Sequence of chain 1.B:
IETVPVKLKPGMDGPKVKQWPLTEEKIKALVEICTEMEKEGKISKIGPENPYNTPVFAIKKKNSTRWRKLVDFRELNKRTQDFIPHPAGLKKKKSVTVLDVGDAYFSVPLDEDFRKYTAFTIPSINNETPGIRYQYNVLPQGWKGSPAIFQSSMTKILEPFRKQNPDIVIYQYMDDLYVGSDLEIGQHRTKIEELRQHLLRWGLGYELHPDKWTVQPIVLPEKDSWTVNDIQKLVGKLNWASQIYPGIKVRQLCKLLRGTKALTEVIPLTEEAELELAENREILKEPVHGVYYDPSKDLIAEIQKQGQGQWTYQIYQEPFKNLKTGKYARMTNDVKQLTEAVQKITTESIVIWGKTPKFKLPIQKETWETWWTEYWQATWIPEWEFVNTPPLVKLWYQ

The protein below binds the small molecule below.
Small molecule (SMILES): CCN1c2cc([N+](=O)[O-])ccc2N(C)C(=O)c2cccnc21

Binding-site contacts:
Ligand atom C10 contacts residue LEU100 of chain 1.A at 3.4 Å (hydrophobic).
Ligand atom O1 contacts residue GLU138 of chain 1.B at 3.9 Å.
Ligand atom C15 contacts residue GLY190 of chain 1.A at 3.5 Å.
Ligand atom C8 contacts residue TYR188 of chain 1.A at 3.9 Å (hydrophobic).
Ligand atom C4A contacts residue LEU100 of chain 1.A at 3.9 Å (hydrophobic).
Ligand atom C2 contacts residue LEU100 of chain 1.A at 3.9 Å (hydrophobic).
Ligand atom C4 contacts residue LEU100 of chain 1.A at 4.0 Å (hydrophobic).
Ligand atom O13 contacts residue LEU234 of chain 1.A at 3.6 Å.
Ligand atom N11 contacts residue TYR188 of chain 1.A at 3.9 Å.
Ligand atom C15 contacts residue VAL179 of chain 1.A at 3.8 Å (hydrophobic).
Ligand atom O13 contacts residue PHE227 of chain 1.A at 3.1 Å.
Ligand atom C15 contacts residue TYR188 of chain 1.A at 3.2 Å (hydrophobic).
Ligand atom C6A contacts residue TYR188 of chain 1.A at 3.9 Å (hydrophobic).
Ligand atom C11 contacts residue LEU100 of chain 1.A at 3.9 Å (hydrophobic).
Ligand atom C4A contacts residue LEU234 of chain 1.A at 3.9 Å (hydrophobic).
Ligand atom O1 contacts residue LEU100 of chain 1.A at 3.9 Å.
Ligand atom C14 contacts residue TYR181 of chain 1.A at 3.2 Å (hydrophobic).
Ligand atom N6 contacts residue TYR188 of chain 1.A at 4.0 Å.
Ligand atom N contacts residue TYR181 of chain 1.A at 3.9 Å.
Ligand atom C11 contacts residue TYR188 of chain 1.A at 3.9 Å (hydrophobic).
Ligand atom C3 contacts residue TYR318 of chain 1.A at 3.6 Å (hydrophobic).
Ligand atom N6 contacts residue LEU234 of chain 1.A at 3.2 Å.
Ligand atom C7 contacts residue LEU234 of chain 1.A at 3.7 Å (hydrophobic).
Ligand atom C15 contacts residue VAL189 of chain 1.A at 3.5 Å (hydrophobic).
Ligand atom C2 contacts residue LYS101 of chain 1.A at 3.4 Å.
Ligand atom C12 contacts residue LEU234 of chain 1.A at 3.5 Å (hydrophobic).
Ligand atom C1A contacts residue LEU100 of chain 1.A at 4.0 Å (hydrophobic).
Ligand atom C10 contacts residue TYR181 of chain 1.A at 3.2 Å (hydrophobic).
Ligand atom C9 contacts residue LEU100 of chain 1.A at 3.7 Å (hydrophobic).
Ligand atom C7 contacts residue TYR188 of chain 1.A at 3.7 Å (hydrophobic).
Ligand atom O2 contacts residue PRO95 of chain 1.A at 3.0 Å.
Ligand atom C6A contacts residue LEU234 of chain 1.A at 3.7 Å (hydrophobic).
Ligand atom O1 contacts residue TYR181 of chain 1.A at 3.0 Å.
Ligand atom C7 contacts residue TRP229 of chain 1.A at 3.8 Å (hydrophobic).
Ligand atom C8 contacts residue TRP229 of chain 1.A at 3.7 Å (hydrophobic).
Ligand atom C5 contacts residue LEU234 of chain 1.A at 3.3 Å (hydrophobic).
Ligand atom O13 contacts residue VAL106 of chain 1.A at 3.8 Å.
Ligand atom N contacts residue LEU100 of chain 1.A at 3.9 Å.
Ligand atom C12 contacts residue TYR188 of chain 1.A at 3.3 Å (hydrophobic).
Ligand atom C4 contacts residue TYR318 of chain 1.A at 3.5 Å (hydrophobic).

Sequence of chain 1.A:
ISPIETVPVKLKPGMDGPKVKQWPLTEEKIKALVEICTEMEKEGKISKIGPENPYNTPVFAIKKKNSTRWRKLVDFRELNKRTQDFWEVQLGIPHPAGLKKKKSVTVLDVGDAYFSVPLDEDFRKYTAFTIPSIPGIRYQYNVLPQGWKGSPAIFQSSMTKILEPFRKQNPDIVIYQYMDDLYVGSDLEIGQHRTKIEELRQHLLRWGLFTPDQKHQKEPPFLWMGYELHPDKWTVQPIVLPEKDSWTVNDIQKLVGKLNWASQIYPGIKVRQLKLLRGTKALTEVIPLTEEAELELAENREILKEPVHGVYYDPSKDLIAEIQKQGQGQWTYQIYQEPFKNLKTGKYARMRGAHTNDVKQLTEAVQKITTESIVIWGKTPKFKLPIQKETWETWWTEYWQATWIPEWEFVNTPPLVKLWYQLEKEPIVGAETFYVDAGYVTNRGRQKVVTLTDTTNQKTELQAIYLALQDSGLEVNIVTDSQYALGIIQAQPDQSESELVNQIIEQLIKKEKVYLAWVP